This protein binds this small molecule.
Small molecule (SMILES): N#Cc1cc2c(Oc3ccccc3OCCn3ccc(=O)[nH]c3=O)cccn2c1

Sequence of chain 1.A:
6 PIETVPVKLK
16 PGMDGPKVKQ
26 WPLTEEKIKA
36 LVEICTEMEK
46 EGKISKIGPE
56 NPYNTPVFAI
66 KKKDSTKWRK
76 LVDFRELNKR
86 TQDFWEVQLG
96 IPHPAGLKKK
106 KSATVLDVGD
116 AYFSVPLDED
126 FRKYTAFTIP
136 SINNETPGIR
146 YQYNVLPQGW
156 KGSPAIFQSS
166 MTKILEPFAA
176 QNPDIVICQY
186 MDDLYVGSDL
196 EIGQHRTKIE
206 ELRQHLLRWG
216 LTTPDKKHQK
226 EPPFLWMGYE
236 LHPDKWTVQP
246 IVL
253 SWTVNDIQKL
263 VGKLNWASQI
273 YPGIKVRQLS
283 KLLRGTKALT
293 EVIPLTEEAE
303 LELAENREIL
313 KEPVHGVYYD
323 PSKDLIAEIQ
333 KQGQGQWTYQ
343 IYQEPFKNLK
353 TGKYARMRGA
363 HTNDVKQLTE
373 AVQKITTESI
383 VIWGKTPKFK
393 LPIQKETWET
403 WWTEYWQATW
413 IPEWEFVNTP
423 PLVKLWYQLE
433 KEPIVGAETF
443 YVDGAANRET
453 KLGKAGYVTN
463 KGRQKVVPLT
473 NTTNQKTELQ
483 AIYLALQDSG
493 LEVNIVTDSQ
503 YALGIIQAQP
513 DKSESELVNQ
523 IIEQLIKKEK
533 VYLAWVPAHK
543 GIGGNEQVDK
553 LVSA

Binding-site contacts:
Ligand atom C0D contacts residue LEU102 of chain 1.A at 3.7 Å (hydrophobic).
Ligand atom C11 contacts residue TRP231 of chain 1.A at 3.6 Å (hydrophobic).
Ligand atom N0M contacts residue PRO238 of chain 1.A at 3.4 Å.
Ligand atom C0Y contacts residue LEU102 of chain 1.A at 3.5 Å (hydrophobic).
Ligand atom N0W contacts residue TYR190 of chain 1.A at 3.3 Å.
Ligand atom C16 contacts residue PHE229 of chain 1.A at 3.8 Å (hydrophobic).
Ligand atom N0W contacts residue LEU236 of chain 1.A at 3.6 Å.
Ligand atom C02 contacts residue GLY192 of chain 1.A at 3.4 Å.
Ligand atom C0O contacts residue PHE229 of chain 1.A at 3.8 Å (hydrophobic).
Ligand atom O0S contacts residue PRO238 of chain 1.A at 3.4 Å.
Ligand atom C0P contacts residue TYR320 of chain 1.A at 3.5 Å (hydrophobic).
Ligand atom O0A contacts residue TYR190 of chain 1.A at 3.8 Å.
Ligand atom C02 contacts residue TYR190 of chain 1.A at 3.8 Å (hydrophobic).
Ligand atom C14 contacts residue TYR190 of chain 1.A at 3.5 Å (hydrophobic).
Ligand atom C0X contacts residue TYR190 of chain 1.A at 3.5 Å (hydrophobic).
Ligand atom C0V contacts residue LEU236 of chain 1.A at 3.7 Å (hydrophobic).
Ligand atom C0N contacts residue HIS237 of chain 1.A at 3.8 Å.
Ligand atom O0Q contacts residue LYS105 of chain 1.A at 3.0 Å (salt-bridge).
Ligand atom C0C contacts residue TYR190 of chain 1.A at 3.6 Å (hydrophobic).
Ligand atom C03 contacts residue GLY192 of chain 1.A at 3.8 Å.
Ligand atom C0V contacts residue TYR190 of chain 1.A at 3.5 Å (hydrophobic).
Ligand atom C11 contacts residue LEU236 of chain 1.A at 3.5 Å (hydrophobic).
Ligand atom C01 contacts residue VAL181 of chain 1.A at 3.8 Å (hydrophobic).
Ligand atom C02 contacts residue VAL181 of chain 1.A at 3.5 Å (hydrophobic).
Ligand atom C16 contacts residue TYR190 of chain 1.A at 3.6 Å (hydrophobic).
Ligand atom N19 contacts residue PHE229 of chain 1.A at 3.5 Å.
Ligand atom O0S contacts residue PHE229 of chain 1.A at 3.7 Å.
Ligand atom C10 contacts residue LEU236 of chain 1.A at 3.8 Å (hydrophobic).
Ligand atom C03 contacts residue TYR190 of chain 1.A at 3.5 Å (hydrophobic).
Ligand atom C0D contacts residue LYS103 of chain 1.A at 3.1 Å.
Ligand atom N0H contacts residue TYR320 of chain 1.A at 3.6 Å.
Ligand atom C0E contacts residue LEU102 of chain 1.A at 3.7 Å (hydrophobic).
Ligand atom O0Q contacts residue LYS104 of chain 1.A at 3.3 Å.
Ligand atom C00 contacts residue LYS105 of chain 1.A at 3.6 Å.
Ligand atom C14 contacts residue LEU236 of chain 1.A at 3.7 Å (hydrophobic).
Ligand atom C0N contacts residue PRO238 of chain 1.A at 3.6 Å (hydrophobic).
Ligand atom C11 contacts residue TYR190 of chain 1.A at 3.4 Å (hydrophobic).
Ligand atom C10 contacts residue TYR190 of chain 1.A at 3.5 Å (hydrophobic).
Ligand atom C0Z contacts residue LEU102 of chain 1.A at 3.5 Å (hydrophobic).
Ligand atom C0E contacts residue TYR320 of chain 1.A at 3.7 Å (hydrophobic).